This small molecule binds to this protein.
Small molecule (SMILES): CC(=O)N[C@@H]1[C@@H](O)[C@H](O)[C@@H](CO)O[C@H]1O

Binding-site contacts:
Ligand atom N2 contacts residue ASN41 of chain 1.B at 2.9 Å (h-bond).
Ligand atom C4 contacts residue ASN41 of chain 1.B at 4.2 Å.
Ligand atom C2 contacts residue ASN41 of chain 1.B at 2.4 Å.
Ligand atom C7 contacts residue ASN41 of chain 1.B at 3.9 Å.
Ligand atom C1 contacts residue ASN41 of chain 1.B at 1.4 Å.
Ligand atom O6 contacts residue ASN41 of chain 1.B at 4.4 Å.
Ligand atom O5 contacts residue ASN41 of chain 1.B at 2.3 Å (h-bond).
Ligand atom C3 contacts residue ASN41 of chain 1.B at 3.8 Å.
Ligand atom C5 contacts residue ASN41 of chain 1.B at 3.6 Å.
Ligand atom O7 contacts residue ASN41 of chain 1.B at 4.4 Å.

Sequence of chain 1.B:
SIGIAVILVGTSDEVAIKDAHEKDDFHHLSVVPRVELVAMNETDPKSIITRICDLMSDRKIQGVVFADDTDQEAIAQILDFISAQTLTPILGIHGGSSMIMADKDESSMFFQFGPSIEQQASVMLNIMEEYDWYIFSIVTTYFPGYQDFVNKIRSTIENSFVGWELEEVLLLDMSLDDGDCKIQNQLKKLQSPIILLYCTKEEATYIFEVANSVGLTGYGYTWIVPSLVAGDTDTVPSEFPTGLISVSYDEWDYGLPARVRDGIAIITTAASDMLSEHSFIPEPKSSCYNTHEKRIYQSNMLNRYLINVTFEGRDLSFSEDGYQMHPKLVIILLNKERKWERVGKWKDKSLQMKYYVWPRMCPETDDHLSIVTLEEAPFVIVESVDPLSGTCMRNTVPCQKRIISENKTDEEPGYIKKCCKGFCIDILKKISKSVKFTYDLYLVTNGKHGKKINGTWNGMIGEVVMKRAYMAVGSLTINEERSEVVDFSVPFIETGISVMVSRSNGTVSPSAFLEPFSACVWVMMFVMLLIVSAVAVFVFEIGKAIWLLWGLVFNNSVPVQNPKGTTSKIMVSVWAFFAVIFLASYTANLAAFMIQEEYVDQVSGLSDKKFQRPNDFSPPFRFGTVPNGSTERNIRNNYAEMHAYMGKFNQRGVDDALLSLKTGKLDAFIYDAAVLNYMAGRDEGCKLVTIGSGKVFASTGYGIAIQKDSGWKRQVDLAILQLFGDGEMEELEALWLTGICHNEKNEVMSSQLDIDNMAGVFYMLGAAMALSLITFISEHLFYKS